Sequence of chain 1.S:
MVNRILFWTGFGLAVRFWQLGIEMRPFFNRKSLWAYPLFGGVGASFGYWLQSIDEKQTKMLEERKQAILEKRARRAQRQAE

Sequence of chain 1.B:
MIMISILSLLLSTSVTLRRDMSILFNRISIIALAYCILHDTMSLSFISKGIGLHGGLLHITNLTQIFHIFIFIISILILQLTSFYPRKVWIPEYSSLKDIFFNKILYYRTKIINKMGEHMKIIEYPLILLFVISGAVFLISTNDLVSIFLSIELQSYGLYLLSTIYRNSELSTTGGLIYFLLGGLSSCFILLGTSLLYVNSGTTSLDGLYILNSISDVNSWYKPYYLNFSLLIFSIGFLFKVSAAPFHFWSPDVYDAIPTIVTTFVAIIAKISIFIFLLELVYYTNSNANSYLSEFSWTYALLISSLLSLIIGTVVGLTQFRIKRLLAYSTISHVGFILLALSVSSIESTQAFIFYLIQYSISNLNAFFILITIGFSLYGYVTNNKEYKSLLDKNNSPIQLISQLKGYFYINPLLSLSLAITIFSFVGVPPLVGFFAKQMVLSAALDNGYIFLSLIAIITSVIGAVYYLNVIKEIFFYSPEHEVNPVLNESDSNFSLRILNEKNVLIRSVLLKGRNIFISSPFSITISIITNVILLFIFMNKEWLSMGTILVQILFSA

Binding-site contacts:
Ligand atom CBP contacts residue PC11 of chain 1.FA at 3.7 Å.
Ligand atom OAL contacts residue PC11 of chain 1.FA at 3.0 Å (h-bond).
Ligand atom O3 contacts residue MET60 of chain 1.S at 3.4 Å.
Ligand atom OBV contacts residue ILE53 of chain 1.S at 3.8 Å.
Ligand atom CAZ contacts residue CDL1 of chain 1.DA at 3.8 Å.
Ligand atom O6 contacts residue MET560 of chain 1.B at 3.6 Å.
Ligand atom CBD contacts residue PHE70 of chain 1.B at 3.6 Å (hydrophobic).
Ligand atom OAR contacts residue LEU96 of chain 1.Q at 3.7 Å.
Ligand atom CCJ contacts residue ILE53 of chain 1.S at 3.6 Å (hydrophobic).
Ligand atom C6 contacts residue LEU564 of chain 1.B at 3.6 Å (hydrophobic).
Ligand atom CAB contacts residue CDL1 of chain 1.DA at 3.7 Å.
Ligand atom O4 contacts residue ILE567 of chain 1.B at 3.6 Å.
Ligand atom CBL contacts residue ILE66 of chain 1.B at 3.5 Å (hydrophobic).
Ligand atom CBN contacts residue MET42 of chain 1.B at 3.7 Å (hydrophobic).
Ligand atom CBP contacts residue THR41 of chain 1.B at 3.7 Å.
Ligand atom OAJ contacts residue SER45 of chain 1.B at 3.6 Å (h-bond).
Ligand atom OAJ contacts residue MET42 of chain 1.B at 3.4 Å (h-bond).
Ligand atom CBJ contacts residue PC11 of chain 1.FA at 3.7 Å.
Ligand atom CBS contacts residue LEU44 of chain 1.B at 3.7 Å (hydrophobic).
Ligand atom CBK contacts residue ILE53 of chain 1.S at 3.6 Å (hydrophobic).
Ligand atom C6 contacts residue MET560 of chain 1.B at 3.6 Å (hydrophobic).
Ligand atom CAW contacts residue TRP557 of chain 1.B at 3.8 Å (hydrophobic).
Ligand atom OAV contacts residue PC11 of chain 1.FA at 3.7 Å.
Ligand atom CBG contacts residue GLU556 of chain 1.B at 3.8 Å.
Ligand atom CBF contacts residue PC11 of chain 1.FA at 3.7 Å.
Ligand atom O6 contacts residue ILE563 of chain 1.B at 3.6 Å.
Ligand atom C3 contacts residue LEU44 of chain 1.B at 3.8 Å (hydrophobic).
Ligand atom O4 contacts residue ILE563 of chain 1.B at 3.8 Å.
Ligand atom OAR contacts residue MET42 of chain 1.B at 3.5 Å.
Ligand atom OAT contacts residue PC11 of chain 1.FA at 3.7 Å.
Ligand atom CAB contacts residue TRP557 of chain 1.B at 3.8 Å (hydrophobic).
Ligand atom CBI contacts residue GLN57 of chain 1.S at 3.8 Å.
Ligand atom O2 contacts residue LEU44 of chain 1.B at 3.1 Å (h-bond).
Ligand atom CBN contacts residue SER45 of chain 1.B at 3.5 Å.
Ligand atom CBI contacts residue MET560 of chain 1.B at 3.7 Å (hydrophobic).
Ligand atom OAJ contacts residue LEU44 of chain 1.B at 3.5 Å (h-bond).
Ligand atom OAJ contacts residue THR41 of chain 1.B at 2.6 Å (h-bond).
Ligand atom O3 contacts residue LEU44 of chain 1.B at 3.4 Å (h-bond).
Ligand atom CAX contacts residue TRP557 of chain 1.B at 3.6 Å (hydrophobic).
Ligand atom CBB contacts residue MET560 of chain 1.B at 3.8 Å (hydrophobic).

Sequence of chain 1.Q:
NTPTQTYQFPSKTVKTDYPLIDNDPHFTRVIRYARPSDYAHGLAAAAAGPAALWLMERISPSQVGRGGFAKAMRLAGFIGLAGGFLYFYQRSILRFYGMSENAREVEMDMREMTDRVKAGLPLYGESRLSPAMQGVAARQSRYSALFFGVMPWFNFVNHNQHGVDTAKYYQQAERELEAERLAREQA

This small molecule binds to this protein.
Small molecule (SMILES): CCCCCCCCCCC(CCCCCCCCCC)(CO[C@H]1O[C@@H](CO)[C@H](O[C@@H]2O[C@@H](CO)[C@H](O)[C@@H](O)[C@@H]2O)[C@@H](O)[C@@H]1O)CO[C@H]1O[C@@H](CO)[C@H](O[C@@H]2O[C@@H](CO)[C@H](O)[C@@H](O)[C@@H]2O)[C@@H](O)[C@H]1O